Binding-site contacts:
Ligand atom O6 contacts residue TYR156 of chain 1.A at 3.0 Å (h-bond).
Ligand atom C1 contacts residue TRP231 of chain 1.A at 3.8 Å (hydrophobic).
Ligand atom O4 contacts residue ARG345 of chain 1.A at 3.5 Å (salt-bridge).
Ligand atom C6 contacts residue PRO155 of chain 1.A at 3.8 Å (hydrophobic).
Ligand atom O3 contacts residue GLU112 of chain 1.A at 3.8 Å.
Ligand atom O2 contacts residue ASP66 of chain 1.A at 2.6 Å (salt-bridge).
Ligand atom C1 contacts residue TYR156 of chain 1.A at 3.6 Å (hydrophobic).
Ligand atom C6 contacts residue PHE157 of chain 1.A at 3.8 Å (hydrophobic).
Ligand atom O5 contacts residue ASP15 of chain 1.A at 3.9 Å.
Ligand atom O2 contacts residue TRP63 of chain 1.A at 3.2 Å (h-bond).
Ligand atom O3 contacts residue ALA64 of chain 1.A at 3.4 Å.
Ligand atom C2 contacts residue ASP66 of chain 1.A at 3.4 Å.
Ligand atom O2 contacts residue LYS16 of chain 1.A at 2.8 Å (salt-bridge).
Ligand atom C2 contacts residue LYS16 of chain 1.A at 3.8 Å.
Ligand atom C2 contacts residue GLU112 of chain 1.A at 3.4 Å.
Ligand atom O1 contacts residue ASN13 of chain 1.A at 3.9 Å.
Ligand atom O2 contacts residue ALA64 of chain 1.A at 3.5 Å.
Ligand atom O5 contacts residue TYR156 of chain 1.A at 3.3 Å.
Ligand atom C6 contacts residue GLU154 of chain 1.A at 3.4 Å.
Ligand atom O3 contacts residue TRP63 of chain 1.A at 3.4 Å (h-bond).
Ligand atom O6 contacts residue GLU154 of chain 1.A at 2.6 Å (salt-bridge).
Ligand atom O6 contacts residue PRO155 of chain 1.A at 3.2 Å.
Ligand atom O3 contacts residue ARG67 of chain 1.A at 3.0 Å (salt-bridge).
Ligand atom O6 contacts residue PHE157 of chain 1.A at 3.8 Å.
Ligand atom C6 contacts residue TYR156 of chain 1.A at 3.8 Å (hydrophobic).
Ligand atom C3 contacts residue ASP66 of chain 1.A at 3.6 Å.
Ligand atom C3 contacts residue TRP63 of chain 1.A at 3.6 Å (hydrophobic).
Ligand atom C1 contacts residue LYS16 of chain 1.A at 3.7 Å.
Ligand atom O4 contacts residue ARG67 of chain 1.A at 2.8 Å (salt-bridge).
Ligand atom O3 contacts residue ASP66 of chain 1.A at 2.7 Å (salt-bridge).
Ligand atom C4 contacts residue ARG67 of chain 1.A at 3.8 Å.
Ligand atom C5 contacts residue GLU154 of chain 1.A at 3.9 Å.
Ligand atom O3 contacts residue TRP341 of chain 1.A at 3.9 Å.
Ligand atom O1 contacts residue ASP15 of chain 1.A at 2.9 Å (salt-bridge).
Ligand atom C6 contacts residue ARG345 of chain 1.A at 3.9 Å.
Ligand atom C1 contacts residue ASP15 of chain 1.A at 3.5 Å.
Ligand atom O1 contacts residue LYS16 of chain 1.A at 3.5 Å (salt-bridge).
Ligand atom O2 contacts residue GLU112 of chain 1.A at 2.5 Å (salt-bridge).
Ligand atom C6 contacts residue TRP341 of chain 1.A at 3.6 Å (hydrophobic).
Ligand atom C4 contacts residue TRP341 of chain 1.A at 3.6 Å (hydrophobic).

A protein and the small-molecule ligand that binds it are described below.
Small molecule (SMILES): OC[C@H]1O[C@H](O[C@H]2[C@H](O)[C@@H](O)[C@@H](O)O[C@@H]2CO)[C@H](O)[C@@H](O)[C@@H]1O

Sequence of chain 1.A:
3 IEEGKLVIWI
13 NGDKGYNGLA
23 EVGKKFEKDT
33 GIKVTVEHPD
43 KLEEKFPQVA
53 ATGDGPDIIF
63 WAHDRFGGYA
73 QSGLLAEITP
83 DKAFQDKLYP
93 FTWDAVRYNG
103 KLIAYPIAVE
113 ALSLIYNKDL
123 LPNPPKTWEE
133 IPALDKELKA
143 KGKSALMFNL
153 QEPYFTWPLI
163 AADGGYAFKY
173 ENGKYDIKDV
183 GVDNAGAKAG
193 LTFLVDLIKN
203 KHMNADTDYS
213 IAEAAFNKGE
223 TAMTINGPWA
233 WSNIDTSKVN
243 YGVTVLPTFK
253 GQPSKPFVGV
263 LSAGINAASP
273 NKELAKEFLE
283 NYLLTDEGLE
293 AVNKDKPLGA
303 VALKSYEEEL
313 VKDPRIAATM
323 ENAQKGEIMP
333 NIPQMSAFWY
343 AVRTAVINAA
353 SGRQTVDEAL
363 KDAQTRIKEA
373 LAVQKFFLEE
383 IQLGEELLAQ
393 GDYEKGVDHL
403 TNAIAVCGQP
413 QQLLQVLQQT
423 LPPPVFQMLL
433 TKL